A small-molecule ligand and the protein it binds are described below.
Small molecule (SMILES): CC(=O)N[C@H]1[C@H](O[C@H]2[C@H](O)[C@@H](NC(C)=O)CO[C@@H]2CO)O[C@H](CO)[C@@H](O)[C@@H]1O

Binding-site contacts:
Ligand atom O6 contacts residue GLN801 of chain 1.A at 3.1 Å (h-bond).
Ligand atom O7 contacts residue ASN798 of chain 1.A at 3.8 Å.
Ligand atom C5 contacts residue ASN798 of chain 1.A at 3.7 Å.
Ligand atom C1 contacts residue ASN798 of chain 1.A at 1.4 Å.
Ligand atom C6 contacts residue SER800 of chain 1.A at 4.2 Å.
Ligand atom C8 contacts residue ASN798 of chain 1.A at 4.3 Å.
Ligand atom C6 contacts residue GLN801 of chain 1.A at 4.0 Å.
Ligand atom O6 contacts residue SER800 of chain 1.A at 3.9 Å.
Ligand atom C4 contacts residue ASN798 of chain 1.A at 4.2 Å.
Ligand atom O5 contacts residue ASN798 of chain 1.A at 2.4 Å (h-bond).
Ligand atom C5 contacts residue SER800 of chain 1.A at 3.6 Å.
Ligand atom C7 contacts residue ASN798 of chain 1.A at 3.6 Å.
Ligand atom C3 contacts residue ASN798 of chain 1.A at 3.8 Å.
Ligand atom C2 contacts residue ASN798 of chain 1.A at 2.5 Å.
Ligand atom N2 contacts residue ASN798 of chain 1.A at 2.9 Å (h-bond).
Ligand atom O5 contacts residue SER800 of chain 1.A at 3.4 Å (h-bond).
Ligand atom C1 contacts residue SER800 of chain 1.A at 3.4 Å.

Sequence of chain 1.A:
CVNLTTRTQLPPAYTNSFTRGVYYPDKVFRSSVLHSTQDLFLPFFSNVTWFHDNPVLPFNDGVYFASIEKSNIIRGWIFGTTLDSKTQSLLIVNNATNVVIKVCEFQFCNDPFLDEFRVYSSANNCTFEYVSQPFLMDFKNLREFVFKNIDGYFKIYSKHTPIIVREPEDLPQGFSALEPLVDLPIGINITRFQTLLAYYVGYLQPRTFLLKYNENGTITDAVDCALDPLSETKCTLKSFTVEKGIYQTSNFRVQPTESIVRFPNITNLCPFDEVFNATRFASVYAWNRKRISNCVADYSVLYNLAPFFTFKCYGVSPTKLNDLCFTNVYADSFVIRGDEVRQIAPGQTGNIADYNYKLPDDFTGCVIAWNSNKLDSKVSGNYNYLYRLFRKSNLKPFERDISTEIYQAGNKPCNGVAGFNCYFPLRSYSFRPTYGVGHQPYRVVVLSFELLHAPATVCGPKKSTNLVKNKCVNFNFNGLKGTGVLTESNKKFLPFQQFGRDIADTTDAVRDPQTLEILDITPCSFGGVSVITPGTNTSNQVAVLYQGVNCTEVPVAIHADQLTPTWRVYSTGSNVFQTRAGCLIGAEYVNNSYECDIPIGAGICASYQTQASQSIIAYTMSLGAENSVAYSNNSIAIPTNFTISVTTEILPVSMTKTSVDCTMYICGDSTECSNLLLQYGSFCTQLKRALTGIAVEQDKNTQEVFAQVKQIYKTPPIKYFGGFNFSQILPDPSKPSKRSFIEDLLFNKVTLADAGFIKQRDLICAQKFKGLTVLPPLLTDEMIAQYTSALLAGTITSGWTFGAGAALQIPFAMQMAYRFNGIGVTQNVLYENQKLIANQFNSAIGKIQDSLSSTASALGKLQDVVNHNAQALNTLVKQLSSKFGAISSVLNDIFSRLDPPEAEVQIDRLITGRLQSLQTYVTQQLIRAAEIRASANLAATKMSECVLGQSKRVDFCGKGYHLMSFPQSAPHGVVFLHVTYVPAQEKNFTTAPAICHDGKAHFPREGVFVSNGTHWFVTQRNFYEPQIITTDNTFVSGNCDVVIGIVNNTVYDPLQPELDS